A small-molecule ligand and the protein it binds are described below.
Small molecule (SMILES): C[C@]12CC[C@H]3[C@@H](CCC4=CC(=O)CC[C@@]43C)[C@@H]1CC[C@@H]2O

Binding-site contacts:
Ligand atom C16 contacts residue LEU38 of chain 1.A at 3.8 Å (hydrophobic).
Ligand atom C16 contacts residue PHE213 of chain 1.A at 4.0 Å (hydrophobic).
Ligand atom C1 contacts residue LEU41 of chain 1.A at 4.0 Å (hydrophobic).
Ligand atom C12 contacts residue LEU41 of chain 1.A at 3.6 Å (hydrophobic).
Ligand atom O17 contacts residue ASN42 of chain 1.A at 2.9 Å (h-bond).
Ligand atom O17 contacts residue THR214 of chain 1.A at 3.0 Å (h-bond).
Ligand atom C17 contacts residue THR214 of chain 1.A at 4.0 Å.
Ligand atom C11 contacts residue LEU41 of chain 1.A at 3.4 Å (hydrophobic).
Ligand atom C4 contacts residue MET82 of chain 1.A at 4.1 Å (hydrophobic).
Ligand atom C2 contacts residue LEU44 of chain 1.A at 4.0 Å (hydrophobic).
Ligand atom C11 contacts residue MET232 of chain 1.A at 3.8 Å (hydrophobic).
Ligand atom C18 contacts residue MET79 of chain 1.A at 3.8 Å (hydrophobic).
Ligand atom C4 contacts residue PHE101 of chain 1.A at 3.7 Å (hydrophobic).
Ligand atom O3 contacts residue GLN48 of chain 1.A at 3.3 Å (h-bond).
Ligand atom C13 contacts residue ASN42 of chain 1.A at 3.9 Å.
Ligand atom C6 contacts residue VAL83 of chain 1.A at 3.9 Å (hydrophobic).
Ligand atom C3 contacts residue GLN48 of chain 1.A at 3.9 Å.
Ligand atom C18 contacts residue THR214 of chain 1.A at 3.4 Å.
Ligand atom C17 contacts residue ASN42 of chain 1.A at 3.5 Å.
Ligand atom C2 contacts residue MET82 of chain 1.A at 4.1 Å (hydrophobic).
Ligand atom O3 contacts residue ARG89 of chain 1.A at 3.1 Å (salt-bridge).
Ligand atom C3 contacts residue PHE101 of chain 1.A at 4.0 Å (hydrophobic).
Ligand atom O3 contacts residue LEU44 of chain 1.A at 4.1 Å.
Ligand atom C18 contacts residue MET232 of chain 1.A at 4.1 Å (hydrophobic).
Ligand atom O3 contacts residue MET86 of chain 1.A at 3.8 Å.
Ligand atom C12 contacts residue ASN42 of chain 1.A at 3.3 Å.
Ligand atom C16 contacts residue THR214 of chain 1.A at 4.1 Å.
Ligand atom C17 contacts residue LEU38 of chain 1.A at 3.9 Å (hydrophobic).
Ligand atom C1 contacts residue GLY45 of chain 1.A at 4.0 Å.
Ligand atom C15 contacts residue MET117 of chain 1.A at 4.0 Å (hydrophobic).
Ligand atom O3 contacts residue MET82 of chain 1.A at 3.8 Å.
Ligand atom O17 contacts residue PHE228 of chain 1.A at 4.1 Å.
Ligand atom C11 contacts residue GLY45 of chain 1.A at 4.0 Å.
Ligand atom C3 contacts residue MET82 of chain 1.A at 4.0 Å (hydrophobic).
Ligand atom O3 contacts residue PHE101 of chain 1.A at 3.9 Å.
Ligand atom C2 contacts residue GLN48 of chain 1.A at 3.5 Å.
Ligand atom C19 contacts residue TRP78 of chain 1.A at 4.0 Å (hydrophobic).
Ligand atom C19 contacts residue MET82 of chain 1.A at 3.7 Å (hydrophobic).
Ligand atom C12 contacts residue MET232 of chain 1.A at 3.9 Å (hydrophobic).
Ligand atom O17 contacts residue LEU217 of chain 1.A at 4.0 Å.

Sequence of chain 1.A:
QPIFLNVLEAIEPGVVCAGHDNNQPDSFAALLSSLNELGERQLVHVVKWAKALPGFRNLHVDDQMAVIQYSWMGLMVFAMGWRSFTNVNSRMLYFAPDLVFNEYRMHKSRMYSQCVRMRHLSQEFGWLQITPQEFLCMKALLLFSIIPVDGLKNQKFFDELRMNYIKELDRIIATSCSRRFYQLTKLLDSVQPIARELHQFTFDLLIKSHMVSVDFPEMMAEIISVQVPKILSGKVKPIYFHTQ